This small molecule binds to this protein.
Small molecule (SMILES): CC(=O)O[C@H]1C[C@@]2(C)[C@@H](C[C@@H](O)[C@H]3[C@@]4(C)CC[C@@H](O)[C@@H](C)[C@@H]4CC[C@@]32C)/C1=C(\CCC=C(C)C)C(=O)O

Sequence of chain 1.DC:
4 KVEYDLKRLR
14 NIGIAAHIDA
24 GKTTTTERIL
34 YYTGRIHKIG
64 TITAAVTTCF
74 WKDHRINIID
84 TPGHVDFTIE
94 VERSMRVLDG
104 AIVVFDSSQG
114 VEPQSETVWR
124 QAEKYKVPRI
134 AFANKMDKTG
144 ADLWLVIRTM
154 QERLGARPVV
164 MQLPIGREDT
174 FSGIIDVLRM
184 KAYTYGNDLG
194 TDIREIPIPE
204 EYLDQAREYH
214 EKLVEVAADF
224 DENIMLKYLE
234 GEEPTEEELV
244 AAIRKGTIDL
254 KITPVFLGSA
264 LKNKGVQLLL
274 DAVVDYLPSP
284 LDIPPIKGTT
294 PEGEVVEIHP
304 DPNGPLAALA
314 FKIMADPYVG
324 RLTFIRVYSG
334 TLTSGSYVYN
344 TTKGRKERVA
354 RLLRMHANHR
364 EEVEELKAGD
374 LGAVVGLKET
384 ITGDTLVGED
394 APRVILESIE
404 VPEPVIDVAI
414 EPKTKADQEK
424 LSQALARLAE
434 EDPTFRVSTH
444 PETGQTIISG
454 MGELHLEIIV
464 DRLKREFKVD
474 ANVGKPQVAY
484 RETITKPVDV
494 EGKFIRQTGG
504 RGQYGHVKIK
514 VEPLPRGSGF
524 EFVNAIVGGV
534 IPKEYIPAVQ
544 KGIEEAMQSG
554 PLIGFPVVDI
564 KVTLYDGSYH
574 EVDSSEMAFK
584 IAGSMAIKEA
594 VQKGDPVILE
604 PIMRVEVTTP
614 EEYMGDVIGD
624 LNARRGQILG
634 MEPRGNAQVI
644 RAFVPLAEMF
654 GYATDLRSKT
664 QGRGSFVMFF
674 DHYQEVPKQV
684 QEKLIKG

Binding-site contacts:
Ligand atom C32 contacts residue ASP83 of chain 1.DC at 3.8 Å.
Ligand atom C1 contacts residue ILE461 of chain 1.DC at 3.6 Å (hydrophobic).
Ligand atom C32 contacts residue PRO85 of chain 1.DC at 3.9 Å (hydrophobic).
Ligand atom C11 contacts residue PHE90 of chain 1.DC at 3.0 Å (hydrophobic).
Ligand atom C29 contacts residue MG1 of chain 1.VD at 4.2 Å.
Ligand atom C32 contacts residue LYS25 of chain 1.DC at 3.5 Å.
Ligand atom C19 contacts residue PHE90 of chain 1.DC at 3.6 Å (hydrophobic).
Ligand atom C21 contacts residue PHE90 of chain 1.DC at 3.6 Å (hydrophobic).
Ligand atom C10 contacts residue PHE90 of chain 1.DC at 3.9 Å (hydrophobic).
Ligand atom C31 contacts residue ASP83 of chain 1.DC at 4.1 Å.
Ligand atom C18 contacts residue ASP435 of chain 1.DC at 3.5 Å.
Ligand atom C15 contacts residue THR84 of chain 1.DC at 3.5 Å.
Ligand atom C7 contacts residue THR84 of chain 1.DC at 4.0 Å.
Ligand atom C14 contacts residue PHE90 of chain 1.DC at 4.3 Å (hydrophobic).
Ligand atom C4 contacts residue ASP435 of chain 1.DC at 3.1 Å.
Ligand atom O5 contacts residue VAL88 of chain 1.DC at 3.8 Å.
Ligand atom C9 contacts residue PHE90 of chain 1.DC at 3.1 Å (hydrophobic).
Ligand atom C32 contacts residue GLY86 of chain 1.DC at 3.8 Å.
Ligand atom O2 contacts residue THR84 of chain 1.DC at 3.8 Å.
Ligand atom C13 contacts residue PHE90 of chain 1.DC at 4.2 Å (hydrophobic).
Ligand atom C6 contacts residue GLU93 of chain 1.DC at 3.4 Å.
Ligand atom O3 contacts residue ASP83 of chain 1.DC at 3.9 Å.
Ligand atom O4 contacts residue MG1 of chain 1.VD at 3.3 Å.
Ligand atom C14 contacts residue THR84 of chain 1.DC at 4.3 Å.
Ligand atom C23 contacts residue PHE90 of chain 1.DC at 4.2 Å (hydrophobic).
Ligand atom C31 contacts residue THR84 of chain 1.DC at 3.9 Å.
Ligand atom C12 contacts residue PHE90 of chain 1.DC at 3.0 Å (hydrophobic).
Ligand atom C18 contacts residue GLU434 of chain 1.DC at 3.4 Å.
Ligand atom C3 contacts residue ASP435 of chain 1.DC at 3.1 Å.
Ligand atom C21 contacts residue THR84 of chain 1.DC at 3.9 Å.
Ligand atom O3 contacts residue MG1 of chain 1.VD at 4.1 Å.
Ligand atom C31 contacts residue MG1 of chain 1.VD at 4.3 Å.
Ligand atom C16 contacts residue THR84 of chain 1.DC at 4.2 Å.
Ligand atom C2 contacts residue ILE461 of chain 1.DC at 3.5 Å (hydrophobic).
Ligand atom C2 contacts residue ASP435 of chain 1.DC at 3.1 Å.
Ligand atom C32 contacts residue THR84 of chain 1.DC at 3.6 Å.
Ligand atom O5 contacts residue GLY86 of chain 1.DC at 4.3 Å.
Ligand atom C7 contacts residue GLU93 of chain 1.DC at 3.4 Å.
Ligand atom C21 contacts residue GLU93 of chain 1.DC at 3.9 Å.
Ligand atom C32 contacts residue MG1 of chain 1.VD at 3.9 Å.